Sequence of chain 1.B:
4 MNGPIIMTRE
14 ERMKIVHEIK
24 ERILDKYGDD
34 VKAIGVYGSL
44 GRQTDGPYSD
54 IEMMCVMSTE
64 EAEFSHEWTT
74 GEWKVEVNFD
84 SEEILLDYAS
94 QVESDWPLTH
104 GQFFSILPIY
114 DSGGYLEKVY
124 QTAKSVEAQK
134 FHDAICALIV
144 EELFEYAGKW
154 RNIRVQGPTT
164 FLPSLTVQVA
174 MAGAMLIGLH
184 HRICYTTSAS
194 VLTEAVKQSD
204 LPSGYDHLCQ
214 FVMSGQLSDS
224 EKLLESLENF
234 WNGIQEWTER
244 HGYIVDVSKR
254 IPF

Binding-site contacts:
Ligand atom O3 contacts residue GLU55 of chain 1.A at 2.5 Å (salt-bridge).
Ligand atom C8 contacts residue GLU144 of chain 1.B at 3.4 Å.
Ligand atom C23 contacts residue TYR91 of chain 1.A at 3.9 Å (hydrophobic).
Ligand atom N7 contacts residue GLU144 of chain 1.B at 3.2 Å (salt-bridge).
Ligand atom C23 contacts residue ASP83 of chain 1.A at 3.1 Å.
Ligand atom C9 contacts residue GLU79 of chain 1.A at 3.5 Å.
Ligand atom C17 contacts residue TYR91 of chain 1.A at 3.4 Å (hydrophobic).
Ligand atom O4 contacts residue MG1 of chain 1.F at 3.7 Å.
Ligand atom C2 contacts residue GLU79 of chain 1.A at 3.8 Å.
Ligand atom N23 contacts residue GLU66 of chain 1.A at 3.0 Å (salt-bridge).
Ligand atom C7 contacts residue GLU144 of chain 1.B at 3.9 Å.
Ligand atom N19 contacts residue ASP83 of chain 1.A at 2.6 Å (salt-bridge).
Ligand atom C6 contacts residue AMP1 of chain 1.D at 3.4 Å.
Ligand atom C5 contacts residue AMP1 of chain 1.D at 3.6 Å.
Ligand atom N9 contacts residue GLU70 of chain 1.A at 2.9 Å (salt-bridge).
Ligand atom C22 contacts residue TYR91 of chain 1.A at 3.6 Å (hydrophobic).
Ligand atom C3 contacts residue GLU79 of chain 1.A at 3.6 Å.
Ligand atom O21 contacts residue GLU66 of chain 1.A at 3.7 Å.
Ligand atom C10 contacts residue GLU79 of chain 1.A at 3.7 Å.
Ligand atom C20 contacts residue GLU66 of chain 1.A at 3.4 Å.
Ligand atom C9 contacts residue GLU70 of chain 1.A at 3.1 Å.
Ligand atom N2 contacts residue GLU79 of chain 1.A at 2.8 Å (salt-bridge).
Ligand atom C19 contacts residue GLU66 of chain 1.A at 3.6 Å.
Ligand atom C3 contacts residue GLU55 of chain 1.A at 3.7 Å.
Ligand atom C3 contacts residue AMP1 of chain 1.D at 3.8 Å.
Ligand atom O20 contacts residue TYR91 of chain 1.A at 3.4 Å.
Ligand atom N9 contacts residue GLU79 of chain 1.A at 3.2 Å (salt-bridge).
Ligand atom C8 contacts residue GLU70 of chain 1.A at 3.3 Å.
Ligand atom O4 contacts residue AMP1 of chain 1.D at 1.6 Å.
Ligand atom O3 contacts residue AMP1 of chain 1.D at 3.4 Å (h-bond).
Ligand atom N2 contacts residue ASN81 of chain 1.A at 3.9 Å.
Ligand atom O21 contacts residue ASP83 of chain 1.A at 2.6 Å (salt-bridge).
Ligand atom C4 contacts residue AMP1 of chain 1.D at 2.8 Å.
Ligand atom C2 contacts residue AMP1 of chain 1.D at 3.6 Å.
Ligand atom N6 contacts residue AMP1 of chain 1.D at 3.3 Å (h-bond).
Ligand atom O5 contacts residue AMP1 of chain 1.D at 3.5 Å (h-bond).
Ligand atom C1 contacts residue AMP1 of chain 1.D at 3.8 Å.
Ligand atom O1 contacts residue GLU79 of chain 1.A at 2.9 Å (salt-bridge).
Ligand atom C18 contacts residue TYR91 of chain 1.A at 3.9 Å (hydrophobic).
Ligand atom C21 contacts residue ASP83 of chain 1.A at 3.6 Å.

This small molecule binds to this protein.
Small molecule (SMILES): NC[C@@H]1O[C@H](O[C@H]2[C@@H](O)[C@H](O[C@@H]3[C@@H](O)[C@H](N)C[C@H](N)[C@H]3O[C@H]3O[C@H](CN)[C@@H](O)[C@H](O)[C@H]3N)O[C@@H]2CO)[C@H](N)[C@@H](O)[C@@H]1O

Sequence of chain 1.A:
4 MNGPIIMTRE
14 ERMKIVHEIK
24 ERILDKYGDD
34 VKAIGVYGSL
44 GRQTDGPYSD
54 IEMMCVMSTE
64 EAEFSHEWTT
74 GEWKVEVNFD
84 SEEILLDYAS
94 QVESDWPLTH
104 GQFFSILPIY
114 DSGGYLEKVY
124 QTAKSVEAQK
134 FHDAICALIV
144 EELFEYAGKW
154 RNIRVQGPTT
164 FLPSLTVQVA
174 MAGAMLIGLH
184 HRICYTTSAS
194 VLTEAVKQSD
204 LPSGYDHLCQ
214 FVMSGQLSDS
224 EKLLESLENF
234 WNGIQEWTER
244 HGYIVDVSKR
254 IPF